Sequence of chain 1.N:
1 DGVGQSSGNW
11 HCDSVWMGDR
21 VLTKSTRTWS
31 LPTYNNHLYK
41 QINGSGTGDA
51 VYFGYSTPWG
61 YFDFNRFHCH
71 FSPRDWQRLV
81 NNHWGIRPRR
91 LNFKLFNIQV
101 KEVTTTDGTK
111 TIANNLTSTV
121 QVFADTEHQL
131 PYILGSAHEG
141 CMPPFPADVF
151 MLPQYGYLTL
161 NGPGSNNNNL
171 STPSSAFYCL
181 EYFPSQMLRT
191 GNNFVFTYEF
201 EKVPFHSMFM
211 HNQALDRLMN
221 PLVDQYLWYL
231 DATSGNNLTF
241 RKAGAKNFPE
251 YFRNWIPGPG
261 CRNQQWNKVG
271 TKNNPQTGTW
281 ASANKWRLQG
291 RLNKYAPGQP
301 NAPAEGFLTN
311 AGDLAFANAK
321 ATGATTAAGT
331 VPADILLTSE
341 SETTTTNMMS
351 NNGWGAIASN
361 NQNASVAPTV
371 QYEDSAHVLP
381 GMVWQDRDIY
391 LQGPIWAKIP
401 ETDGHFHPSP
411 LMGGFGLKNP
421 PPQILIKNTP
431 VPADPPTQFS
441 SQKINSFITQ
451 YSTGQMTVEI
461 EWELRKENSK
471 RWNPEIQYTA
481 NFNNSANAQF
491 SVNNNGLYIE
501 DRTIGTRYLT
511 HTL

Sequence of chain 1.P:
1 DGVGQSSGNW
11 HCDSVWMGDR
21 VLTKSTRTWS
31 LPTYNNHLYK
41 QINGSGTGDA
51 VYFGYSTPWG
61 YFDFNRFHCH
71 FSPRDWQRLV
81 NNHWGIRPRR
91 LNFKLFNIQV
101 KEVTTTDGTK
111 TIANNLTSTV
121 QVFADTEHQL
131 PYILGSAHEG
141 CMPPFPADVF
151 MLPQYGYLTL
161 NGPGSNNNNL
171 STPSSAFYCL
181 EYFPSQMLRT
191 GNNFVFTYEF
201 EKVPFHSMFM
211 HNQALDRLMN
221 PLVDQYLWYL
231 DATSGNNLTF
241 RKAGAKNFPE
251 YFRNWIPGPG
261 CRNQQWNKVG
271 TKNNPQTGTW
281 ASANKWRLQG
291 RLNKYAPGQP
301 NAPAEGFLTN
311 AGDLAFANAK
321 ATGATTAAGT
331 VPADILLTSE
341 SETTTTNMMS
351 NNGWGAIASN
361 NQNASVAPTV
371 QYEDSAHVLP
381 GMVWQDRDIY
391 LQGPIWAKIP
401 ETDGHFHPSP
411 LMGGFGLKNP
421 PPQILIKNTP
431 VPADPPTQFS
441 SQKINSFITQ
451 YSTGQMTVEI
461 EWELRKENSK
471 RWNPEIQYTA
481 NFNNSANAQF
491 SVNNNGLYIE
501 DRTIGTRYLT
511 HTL

The small molecule below binds the protein below.
Small molecule (SMILES): Nc1ncnc2c1ncn2[C@H]1C[C@H](O)[C@@H](COP(=O)(O)O)O1

Binding-site contacts:
Ligand atom C5 contacts residue PRO408 of chain 1.N at 4.2 Å (hydrophobic).
Ligand atom C8 contacts residue SER409 of chain 1.N at 4.2 Å.
Ligand atom N6 contacts residue PRO408 of chain 1.N at 4.0 Å.
Ligand atom C6 contacts residue PRO408 of chain 1.N at 3.8 Å (hydrophobic).
Ligand atom N7 contacts residue HIS407 of chain 1.N at 3.8 Å.
Ligand atom C6 contacts residue PRO204 of chain 1.N at 4.3 Å (hydrophobic).
Ligand atom C2 contacts residue PRO408 of chain 1.N at 4.0 Å (hydrophobic).
Ligand atom N6 contacts residue GLY414 of chain 1.N at 4.4 Å.
Ligand atom O2P contacts residue ASP403 of chain 1.P at 3.9 Å.
Ligand atom C2 contacts residue ILE399 of chain 1.N at 4.3 Å (hydrophobic).
Ligand atom N1 contacts residue GLY416 of chain 1.N at 3.1 Å (h-bond).
Ligand atom C5 contacts residue SER409 of chain 1.N at 3.7 Å.
Ligand atom C4 contacts residue PRO408 of chain 1.N at 3.9 Å (hydrophobic).
Ligand atom N1 contacts residue PRO408 of chain 1.N at 3.8 Å.
Ligand atom C1' contacts residue PRO408 of chain 1.N at 3.9 Å (hydrophobic).
Ligand atom N6 contacts residue PRO204 of chain 1.N at 4.4 Å.
Ligand atom O1P contacts residue HIS405 of chain 1.P at 3.9 Å.
Ligand atom C5 contacts residue PRO204 of chain 1.N at 4.1 Å (hydrophobic).
Ligand atom O2P contacts residue HIS407 of chain 1.N at 4.1 Å.
Ligand atom O2P contacts residue GLY404 of chain 1.P at 4.2 Å.
Ligand atom C2' contacts residue HIS407 of chain 1.N at 4.0 Å.
Ligand atom N7 contacts residue SER409 of chain 1.N at 3.2 Å (h-bond).
Ligand atom N6 contacts residue GLY416 of chain 1.N at 3.7 Å.
Ligand atom N3 contacts residue PRO408 of chain 1.N at 3.6 Å.
Ligand atom C6 contacts residue SER409 of chain 1.N at 3.8 Å.
Ligand atom C8 contacts residue PRO408 of chain 1.N at 4.4 Å (hydrophobic).
Ligand atom N6 contacts residue PHE415 of chain 1.N at 4.4 Å.
Ligand atom N7 contacts residue PRO204 of chain 1.N at 4.1 Å.
Ligand atom C8 contacts residue HIS407 of chain 1.N at 3.4 Å.
Ligand atom C6 contacts residue GLY416 of chain 1.N at 4.2 Å.
Ligand atom C2' contacts residue PRO408 of chain 1.N at 4.3 Å (hydrophobic).
Ligand atom N9 contacts residue HIS407 of chain 1.N at 4.4 Å.
Ligand atom C2 contacts residue GLY416 of chain 1.N at 3.6 Å.
Ligand atom N6 contacts residue SER409 of chain 1.N at 3.3 Å (h-bond).
Ligand atom N9 contacts residue PRO408 of chain 1.N at 3.8 Å.